Binding-site contacts:
Ligand atom C4 contacts residue ASN250 of chain 1.E at 4.3 Å.
Ligand atom C2 contacts residue ASN250 of chain 1.E at 2.4 Å.
Ligand atom N2 contacts residue ASN250 of chain 1.E at 2.8 Å (h-bond).
Ligand atom C3 contacts residue ASN250 of chain 1.E at 3.8 Å.
Ligand atom N2 contacts residue GLY251 of chain 1.E at 3.2 Å (h-bond).
Ligand atom C2 contacts residue GLY251 of chain 1.E at 4.0 Å.
Ligand atom O6 contacts residue PRO254 of chain 1.E at 4.4 Å.
Ligand atom C8 contacts residue ASN250 of chain 1.E at 4.3 Å.
Ligand atom C5 contacts residue ASN250 of chain 1.E at 3.7 Å.
Ligand atom C8 contacts residue PRO254 of chain 1.E at 4.2 Å (hydrophobic).
Ligand atom C7 contacts residue GLY251 of chain 1.E at 3.6 Å.
Ligand atom O5 contacts residue ASN250 of chain 1.E at 2.4 Å (h-bond).
Ligand atom O7 contacts residue ASN250 of chain 1.E at 3.3 Å (h-bond).
Ligand atom N2 contacts residue SER252 of chain 1.E at 3.8 Å.
Ligand atom C3 contacts residue SER252 of chain 1.E at 3.8 Å.
Ligand atom C8 contacts residue GLY251 of chain 1.E at 3.5 Å.
Ligand atom C8 contacts residue GLU291 of chain 1.E at 3.6 Å.
Ligand atom C1 contacts residue SER252 of chain 1.E at 4.2 Å.
Ligand atom C2 contacts residue SER252 of chain 1.E at 4.1 Å.
Ligand atom C8 contacts residue SER290 of chain 1.E at 3.6 Å.
Ligand atom C1 contacts residue ASN250 of chain 1.E at 1.4 Å.
Ligand atom C7 contacts residue ASN250 of chain 1.E at 3.2 Å.
Ligand atom O3 contacts residue SER252 of chain 1.E at 4.5 Å.
Ligand atom C1 contacts residue GLY251 of chain 1.E at 3.8 Å.

This protein binds this small molecule.
Small molecule (SMILES): CC(=O)N[C@H]1[C@H](O[C@H]2[C@H](O)[C@@H](NC(C)=O)CO[C@@H]2CO)O[C@H](CO)[C@@H](O)[C@@H]1O

Sequence of chain 1.E:
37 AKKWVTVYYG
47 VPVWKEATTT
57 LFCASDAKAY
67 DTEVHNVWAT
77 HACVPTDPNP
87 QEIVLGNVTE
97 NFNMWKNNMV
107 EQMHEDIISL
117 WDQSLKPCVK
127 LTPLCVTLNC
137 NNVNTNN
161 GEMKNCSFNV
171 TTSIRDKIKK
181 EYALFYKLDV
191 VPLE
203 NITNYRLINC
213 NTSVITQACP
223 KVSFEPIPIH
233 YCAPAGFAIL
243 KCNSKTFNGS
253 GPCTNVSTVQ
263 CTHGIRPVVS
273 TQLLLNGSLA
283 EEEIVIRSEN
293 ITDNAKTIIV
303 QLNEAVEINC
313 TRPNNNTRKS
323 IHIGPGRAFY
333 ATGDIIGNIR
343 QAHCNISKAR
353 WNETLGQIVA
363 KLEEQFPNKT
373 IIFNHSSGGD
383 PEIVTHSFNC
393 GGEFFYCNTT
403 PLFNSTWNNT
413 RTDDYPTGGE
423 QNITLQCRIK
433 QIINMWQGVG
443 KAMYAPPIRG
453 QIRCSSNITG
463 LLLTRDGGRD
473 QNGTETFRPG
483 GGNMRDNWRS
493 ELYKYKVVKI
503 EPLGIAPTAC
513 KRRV